This protein binds this small molecule.
Small molecule (SMILES): CC(=O)N[C@@H]1[C@@H](O)[C@H](O)[C@@H](CO)O[C@H]1O

Binding-site contacts:
Ligand atom C3 contacts residue ASN613 of chain 1.G at 3.8 Å.
Ligand atom C1 contacts residue GLN833 of chain 1.D at 3.4 Å.
Ligand atom C2 contacts residue ASN613 of chain 1.G at 2.5 Å.
Ligand atom N2 contacts residue ASN613 of chain 1.G at 3.1 Å (h-bond).
Ligand atom C8 contacts residue GLN833 of chain 1.D at 3.2 Å.
Ligand atom O5 contacts residue ASN613 of chain 1.G at 2.4 Å (h-bond).
Ligand atom C1 contacts residue ASN613 of chain 1.G at 1.4 Å.
Ligand atom O7 contacts residue GLN641 of chain 1.G at 3.2 Å.
Ligand atom C2 contacts residue GLN833 of chain 1.D at 3.2 Å.
Ligand atom O3 contacts residue ASN613 of chain 1.G at 4.4 Å.
Ligand atom C1 contacts residue GLU616 of chain 1.G at 4.1 Å.
Ligand atom C7 contacts residue GLN833 of chain 1.D at 3.5 Å.
Ligand atom C4 contacts residue ASN613 of chain 1.G at 4.2 Å.
Ligand atom C5 contacts residue ASN613 of chain 1.G at 3.6 Å.
Ligand atom O4 contacts residue ASN613 of chain 1.G at 4.5 Å.
Ligand atom O5 contacts residue GLN833 of chain 1.D at 4.0 Å.
Ligand atom O7 contacts residue GLN833 of chain 1.D at 4.4 Å.
Ligand atom C7 contacts residue GLN641 of chain 1.G at 4.2 Å.
Ligand atom C8 contacts residue ASN613 of chain 1.G at 4.4 Å.
Ligand atom N2 contacts residue GLN833 of chain 1.D at 3.5 Å (h-bond).
Ligand atom C7 contacts residue ASN613 of chain 1.G at 4.0 Å.
Ligand atom O5 contacts residue GLU616 of chain 1.G at 3.7 Å.

Sequence of chain 1.D:
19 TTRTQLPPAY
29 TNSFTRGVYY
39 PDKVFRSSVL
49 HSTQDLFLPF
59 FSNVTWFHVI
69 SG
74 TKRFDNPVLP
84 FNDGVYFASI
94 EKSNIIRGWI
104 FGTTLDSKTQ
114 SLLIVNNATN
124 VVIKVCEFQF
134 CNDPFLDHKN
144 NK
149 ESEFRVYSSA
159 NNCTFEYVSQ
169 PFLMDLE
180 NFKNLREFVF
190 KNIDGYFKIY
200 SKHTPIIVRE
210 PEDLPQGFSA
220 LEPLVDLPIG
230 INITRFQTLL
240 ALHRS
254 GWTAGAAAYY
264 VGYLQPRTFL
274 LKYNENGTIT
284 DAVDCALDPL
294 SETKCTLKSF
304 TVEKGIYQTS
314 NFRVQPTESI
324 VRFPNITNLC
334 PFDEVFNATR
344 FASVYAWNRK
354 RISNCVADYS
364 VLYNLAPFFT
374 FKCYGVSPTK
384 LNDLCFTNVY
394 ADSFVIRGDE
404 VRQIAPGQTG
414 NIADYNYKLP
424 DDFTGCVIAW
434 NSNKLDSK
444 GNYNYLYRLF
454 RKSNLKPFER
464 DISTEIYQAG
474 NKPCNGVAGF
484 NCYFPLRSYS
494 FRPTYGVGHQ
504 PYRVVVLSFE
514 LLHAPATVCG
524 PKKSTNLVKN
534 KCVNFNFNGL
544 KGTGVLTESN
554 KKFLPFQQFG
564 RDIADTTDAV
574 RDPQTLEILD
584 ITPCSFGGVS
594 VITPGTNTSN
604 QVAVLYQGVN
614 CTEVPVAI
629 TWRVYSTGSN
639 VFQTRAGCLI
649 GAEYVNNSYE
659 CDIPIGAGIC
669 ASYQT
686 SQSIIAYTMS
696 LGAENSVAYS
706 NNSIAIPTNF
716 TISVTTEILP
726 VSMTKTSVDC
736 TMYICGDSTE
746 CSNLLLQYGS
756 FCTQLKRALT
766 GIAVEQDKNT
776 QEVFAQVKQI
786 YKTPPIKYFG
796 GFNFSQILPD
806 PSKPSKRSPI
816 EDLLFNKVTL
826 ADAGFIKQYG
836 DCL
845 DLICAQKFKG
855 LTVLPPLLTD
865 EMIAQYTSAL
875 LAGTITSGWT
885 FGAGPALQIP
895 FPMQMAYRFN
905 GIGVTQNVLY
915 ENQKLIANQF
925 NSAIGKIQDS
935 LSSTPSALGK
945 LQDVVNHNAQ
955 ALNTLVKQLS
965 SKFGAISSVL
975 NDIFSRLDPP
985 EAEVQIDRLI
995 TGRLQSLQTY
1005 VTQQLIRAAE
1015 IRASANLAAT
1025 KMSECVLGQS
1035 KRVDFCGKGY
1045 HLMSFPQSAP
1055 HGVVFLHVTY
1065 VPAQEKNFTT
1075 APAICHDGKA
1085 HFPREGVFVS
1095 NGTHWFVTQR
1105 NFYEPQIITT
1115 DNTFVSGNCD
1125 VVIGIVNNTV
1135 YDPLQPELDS

Sequence of chain 1.G:
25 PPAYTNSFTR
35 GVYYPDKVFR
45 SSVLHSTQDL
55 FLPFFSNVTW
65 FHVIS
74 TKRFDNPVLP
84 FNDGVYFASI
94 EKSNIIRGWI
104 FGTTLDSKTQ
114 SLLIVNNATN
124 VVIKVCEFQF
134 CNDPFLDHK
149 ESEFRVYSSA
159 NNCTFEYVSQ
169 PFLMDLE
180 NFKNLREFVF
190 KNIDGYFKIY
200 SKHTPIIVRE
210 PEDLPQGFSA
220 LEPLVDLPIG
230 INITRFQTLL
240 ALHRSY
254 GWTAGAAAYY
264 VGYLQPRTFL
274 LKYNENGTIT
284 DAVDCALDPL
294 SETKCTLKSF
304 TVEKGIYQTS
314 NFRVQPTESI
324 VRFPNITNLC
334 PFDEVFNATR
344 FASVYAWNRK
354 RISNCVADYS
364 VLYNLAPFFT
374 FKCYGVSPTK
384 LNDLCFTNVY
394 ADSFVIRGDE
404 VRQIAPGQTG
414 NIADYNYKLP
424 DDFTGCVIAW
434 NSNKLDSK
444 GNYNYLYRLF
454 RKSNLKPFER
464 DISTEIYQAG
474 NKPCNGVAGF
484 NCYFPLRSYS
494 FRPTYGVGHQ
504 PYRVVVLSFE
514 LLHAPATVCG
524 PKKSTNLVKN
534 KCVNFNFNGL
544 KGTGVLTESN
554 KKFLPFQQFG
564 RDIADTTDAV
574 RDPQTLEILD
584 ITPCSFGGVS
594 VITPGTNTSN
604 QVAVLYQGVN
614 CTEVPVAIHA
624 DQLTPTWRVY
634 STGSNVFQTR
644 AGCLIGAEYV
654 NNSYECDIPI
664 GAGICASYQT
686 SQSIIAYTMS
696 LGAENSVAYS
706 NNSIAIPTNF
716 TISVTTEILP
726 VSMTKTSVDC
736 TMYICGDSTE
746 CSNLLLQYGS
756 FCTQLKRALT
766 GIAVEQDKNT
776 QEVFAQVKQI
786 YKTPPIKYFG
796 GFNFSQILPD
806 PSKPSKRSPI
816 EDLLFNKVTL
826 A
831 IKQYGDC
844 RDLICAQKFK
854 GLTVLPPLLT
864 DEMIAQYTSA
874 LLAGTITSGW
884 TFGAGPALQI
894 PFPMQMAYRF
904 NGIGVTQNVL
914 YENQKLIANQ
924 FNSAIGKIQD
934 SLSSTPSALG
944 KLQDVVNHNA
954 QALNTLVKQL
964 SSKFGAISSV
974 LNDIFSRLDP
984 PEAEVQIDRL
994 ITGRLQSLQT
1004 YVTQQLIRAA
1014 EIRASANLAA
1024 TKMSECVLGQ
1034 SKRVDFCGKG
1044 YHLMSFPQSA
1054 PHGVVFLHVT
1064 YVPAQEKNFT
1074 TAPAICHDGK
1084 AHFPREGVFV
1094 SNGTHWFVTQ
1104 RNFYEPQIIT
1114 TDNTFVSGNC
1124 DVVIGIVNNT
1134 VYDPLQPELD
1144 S